Sequence of chain 1.I:
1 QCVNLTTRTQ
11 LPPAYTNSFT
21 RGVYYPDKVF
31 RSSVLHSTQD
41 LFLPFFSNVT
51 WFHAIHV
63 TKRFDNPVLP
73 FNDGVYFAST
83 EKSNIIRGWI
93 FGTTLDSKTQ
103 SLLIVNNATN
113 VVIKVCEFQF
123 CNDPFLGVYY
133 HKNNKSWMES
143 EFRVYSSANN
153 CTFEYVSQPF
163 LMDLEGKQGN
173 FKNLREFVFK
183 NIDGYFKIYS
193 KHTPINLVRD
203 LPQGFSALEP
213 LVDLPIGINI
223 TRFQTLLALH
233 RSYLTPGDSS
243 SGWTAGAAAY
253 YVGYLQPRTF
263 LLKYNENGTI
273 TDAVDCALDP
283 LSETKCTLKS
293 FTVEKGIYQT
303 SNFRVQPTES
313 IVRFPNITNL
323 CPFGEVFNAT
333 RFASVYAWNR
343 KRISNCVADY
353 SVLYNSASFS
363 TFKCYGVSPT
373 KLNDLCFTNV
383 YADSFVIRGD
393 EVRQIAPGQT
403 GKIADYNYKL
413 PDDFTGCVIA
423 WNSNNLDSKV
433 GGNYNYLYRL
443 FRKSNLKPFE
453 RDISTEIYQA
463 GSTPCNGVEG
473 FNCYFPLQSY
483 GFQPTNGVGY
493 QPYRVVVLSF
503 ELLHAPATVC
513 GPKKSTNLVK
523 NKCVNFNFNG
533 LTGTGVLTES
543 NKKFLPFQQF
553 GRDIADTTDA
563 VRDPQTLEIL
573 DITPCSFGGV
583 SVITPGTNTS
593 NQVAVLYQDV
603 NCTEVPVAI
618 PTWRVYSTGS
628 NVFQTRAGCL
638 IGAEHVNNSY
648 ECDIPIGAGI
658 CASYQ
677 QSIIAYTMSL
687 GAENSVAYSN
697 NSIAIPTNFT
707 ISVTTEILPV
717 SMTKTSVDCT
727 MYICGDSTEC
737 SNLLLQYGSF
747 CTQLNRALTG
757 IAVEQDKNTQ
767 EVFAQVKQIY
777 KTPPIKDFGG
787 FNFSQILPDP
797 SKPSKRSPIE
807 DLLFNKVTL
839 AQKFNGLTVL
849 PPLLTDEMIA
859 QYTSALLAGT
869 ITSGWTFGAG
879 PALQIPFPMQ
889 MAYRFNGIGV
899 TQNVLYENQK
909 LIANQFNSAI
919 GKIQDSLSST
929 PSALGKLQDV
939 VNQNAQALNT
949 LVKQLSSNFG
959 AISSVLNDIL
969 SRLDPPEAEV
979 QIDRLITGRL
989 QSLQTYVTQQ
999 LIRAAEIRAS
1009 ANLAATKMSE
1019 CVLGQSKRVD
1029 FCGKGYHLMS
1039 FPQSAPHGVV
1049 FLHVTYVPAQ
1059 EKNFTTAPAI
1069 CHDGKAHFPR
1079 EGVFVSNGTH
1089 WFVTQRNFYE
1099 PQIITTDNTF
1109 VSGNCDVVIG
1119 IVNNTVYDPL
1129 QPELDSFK

Binding-site contacts:
Ligand atom C5 contacts residue THR591 of chain 1.I at 4.3 Å.
Ligand atom C8 contacts residue ASN590 of chain 1.I at 4.2 Å.
Ligand atom C3 contacts residue ASN590 of chain 1.I at 3.8 Å.
Ligand atom C2 contacts residue ASN590 of chain 1.I at 2.5 Å.
Ligand atom N2 contacts residue ASN590 of chain 1.I at 2.8 Å (h-bond).
Ligand atom C1 contacts residue ASN590 of chain 1.I at 1.4 Å.
Ligand atom O5 contacts residue THR591 of chain 1.I at 4.2 Å.
Ligand atom O5 contacts residue ASN590 of chain 1.I at 2.4 Å (h-bond).
Ligand atom C5 contacts residue ASN590 of chain 1.I at 3.7 Å.
Ligand atom O7 contacts residue ASN590 of chain 1.I at 3.0 Å (h-bond).
Ligand atom C4 contacts residue ASN590 of chain 1.I at 4.3 Å.
Ligand atom C1 contacts residue THR591 of chain 1.I at 4.0 Å.
Ligand atom C7 contacts residue ASN590 of chain 1.I at 3.1 Å.

The small molecule below binds the protein below.
Small molecule (SMILES): CC(=O)N[C@@H]1[C@@H](O)[C@H](O)[C@@H](CO)O[C@H]1O